Sequence of chain 1.A:
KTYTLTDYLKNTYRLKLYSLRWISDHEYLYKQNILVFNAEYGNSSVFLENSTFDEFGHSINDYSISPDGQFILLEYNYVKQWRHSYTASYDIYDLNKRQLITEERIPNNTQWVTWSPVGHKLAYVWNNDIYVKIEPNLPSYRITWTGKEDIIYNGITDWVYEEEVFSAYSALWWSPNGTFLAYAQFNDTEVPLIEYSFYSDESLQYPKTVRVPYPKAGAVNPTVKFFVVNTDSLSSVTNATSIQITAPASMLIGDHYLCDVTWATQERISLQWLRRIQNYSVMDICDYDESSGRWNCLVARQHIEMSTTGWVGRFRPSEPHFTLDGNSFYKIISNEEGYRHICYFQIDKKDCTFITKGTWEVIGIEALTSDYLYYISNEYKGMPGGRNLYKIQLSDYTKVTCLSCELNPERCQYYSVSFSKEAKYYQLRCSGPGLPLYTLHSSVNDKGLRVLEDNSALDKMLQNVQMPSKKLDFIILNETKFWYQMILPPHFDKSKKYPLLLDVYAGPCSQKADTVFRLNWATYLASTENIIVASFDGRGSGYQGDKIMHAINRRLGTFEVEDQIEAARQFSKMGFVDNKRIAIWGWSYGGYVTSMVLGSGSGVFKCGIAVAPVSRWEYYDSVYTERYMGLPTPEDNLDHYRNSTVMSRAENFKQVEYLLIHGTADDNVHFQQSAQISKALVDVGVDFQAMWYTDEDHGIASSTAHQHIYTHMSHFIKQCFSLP

Binding-site contacts:
Ligand atom C8 contacts residue ASN59 of chain 1.A at 4.3 Å.
Ligand atom C1 contacts residue TYR57 of chain 1.A at 4.3 Å (hydrophobic).
Ligand atom C7 contacts residue ASN59 of chain 1.A at 3.5 Å.
Ligand atom C8 contacts residue SER61 of chain 1.A at 3.2 Å.
Ligand atom C7 contacts residue SER61 of chain 1.A at 3.6 Å.
Ligand atom O7 contacts residue VAL52 of chain 1.A at 4.2 Å.
Ligand atom C5 contacts residue ASN59 of chain 1.A at 3.7 Å.
Ligand atom C7 contacts residue VAL52 of chain 1.A at 4.0 Å (hydrophobic).
Ligand atom N2 contacts residue ASN54 of chain 1.A at 4.2 Å.
Ligand atom C2 contacts residue ASN59 of chain 1.A at 2.4 Å.
Ligand atom O7 contacts residue SER60 of chain 1.A at 3.5 Å.
Ligand atom C1 contacts residue ASN59 of chain 1.A at 1.4 Å.
Ligand atom C8 contacts residue GLU41 of chain 1.A at 4.5 Å.
Ligand atom O5 contacts residue ASN59 of chain 1.A at 2.4 Å (h-bond).
Ligand atom O7 contacts residue ASN59 of chain 1.A at 3.4 Å (h-bond).
Ligand atom N2 contacts residue ASN59 of chain 1.A at 2.8 Å (h-bond).
Ligand atom C4 contacts residue ASN59 of chain 1.A at 4.3 Å.
Ligand atom C8 contacts residue VAL52 of chain 1.A at 3.4 Å (hydrophobic).
Ligand atom C7 contacts residue SER60 of chain 1.A at 4.3 Å.
Ligand atom C3 contacts residue ASN59 of chain 1.A at 3.8 Å.
Ligand atom O7 contacts residue SER61 of chain 1.A at 2.9 Å (h-bond).

The protein below binds the small molecule below.
Small molecule (SMILES): CC(=O)N[C@@H]1[C@@H](O)[C@H](O)[C@@H](CO)O[C@H]1O